This protein binds this small molecule.
Small molecule (SMILES): N#Cc1nn(-c2c(Cl)cc(C(F)(F)F)cc2Cl)c(N)c1S(=O)C(F)(F)F

Sequence of chain 1.A:
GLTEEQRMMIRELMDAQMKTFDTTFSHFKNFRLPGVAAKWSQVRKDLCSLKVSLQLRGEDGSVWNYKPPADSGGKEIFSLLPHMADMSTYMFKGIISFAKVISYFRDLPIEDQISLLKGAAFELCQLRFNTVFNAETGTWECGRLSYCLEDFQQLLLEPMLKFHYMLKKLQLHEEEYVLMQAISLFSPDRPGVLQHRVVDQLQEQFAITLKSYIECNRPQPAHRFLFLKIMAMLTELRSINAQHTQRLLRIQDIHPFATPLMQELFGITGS

Binding-site contacts:
Ligand atom C10 contacts residue SER129 of chain 1.A at 3.3 Å.
Ligand atom F1 contacts residue IPA1 of chain 1.E at 3.0 Å.
Ligand atom C7 contacts residue GLN167 of chain 1.A at 3.6 Å.
Ligand atom N3 contacts residue IPA1 of chain 1.E at 3.5 Å.
Ligand atom N1 contacts residue CYS166 of chain 1.A at 3.1 Å (h-bond).
Ligand atom C8 contacts residue CYS166 of chain 1.A at 3.1 Å (hydrophobic).
Ligand atom CL contacts residue SER129 of chain 1.A at 3.2 Å.
Ligand atom N2 contacts residue PHE133 of chain 1.A at 3.6 Å.
Ligand atom F contacts residue PHE133 of chain 1.A at 3.6 Å.
Ligand atom N1 contacts residue PHE170 of chain 1.A at 3.4 Å.
Ligand atom C1 contacts residue MET125 of chain 1.A at 3.7 Å (hydrophobic).
Ligand atom F1 contacts residue SER129 of chain 1.A at 3.2 Å.
Ligand atom F4 contacts residue TYR188 of chain 1.A at 3.4 Å.
Ligand atom CL1 contacts residue GLN167 of chain 1.A at 3.2 Å.
Ligand atom C contacts residue MET125 of chain 1.A at 3.1 Å (hydrophobic).
Ligand atom C5 contacts residue MET125 of chain 1.A at 3.5 Å (hydrophobic).
Ligand atom F5 contacts residue TYR188 of chain 1.A at 2.9 Å.
Ligand atom F contacts residue SER129 of chain 1.A at 2.5 Å.
Ligand atom C4 contacts residue IPA1 of chain 1.F at 3.7 Å.
Ligand atom CL contacts residue MET125 of chain 1.A at 3.4 Å.
Ligand atom N1 contacts residue GLN167 of chain 1.A at 3.3 Å (h-bond).
Ligand atom N contacts residue GLN167 of chain 1.A at 3.7 Å.
Ligand atom C8 contacts residue SER129 of chain 1.A at 3.8 Å.
Ligand atom N2 contacts residue PHE163 of chain 1.A at 3.1 Å.
Ligand atom C11 contacts residue TYR188 of chain 1.A at 3.4 Å (hydrophobic).
Ligand atom C8 contacts residue GLN167 of chain 1.A at 3.1 Å.
Ligand atom N3 contacts residue IPA1 of chain 1.F at 2.9 Å (h-bond).
Ligand atom CL contacts residue MET128 of chain 1.A at 3.7 Å.
Ligand atom S contacts residue PHE163 of chain 1.A at 3.6 Å.
Ligand atom F4 contacts residue TRP181 of chain 1.A at 3.0 Å.
Ligand atom N2 contacts residue CYS166 of chain 1.A at 3.1 Å (h-bond).
Ligand atom O contacts residue IPA1 of chain 1.E at 3.3 Å.
Ligand atom C9 contacts residue CYS166 of chain 1.A at 2.3 Å (hydrophobic).
Ligand atom C2 contacts residue IPA1 of chain 1.F at 3.6 Å.
Ligand atom C7 contacts residue SER129 of chain 1.A at 3.7 Å.
Ligand atom C3 contacts residue IPA1 of chain 1.F at 3.7 Å.
Ligand atom F3 contacts residue MET125 of chain 1.A at 3.7 Å.
Ligand atom C4 contacts residue PHE170 of chain 1.A at 3.7 Å (hydrophobic).
Ligand atom C9 contacts residue GLN167 of chain 1.A at 3.5 Å.
Ligand atom F3 contacts residue TYR188 of chain 1.A at 3.0 Å.